Binding-site contacts:
Ligand atom C2 contacts residue PHE64 of chain 1.A at 3.8 Å (hydrophobic).
Ligand atom C6 contacts residue ASP63 of chain 1.A at 4.0 Å.
Ligand atom C30 contacts residue PHE64 of chain 1.A at 3.9 Å (hydrophobic).
Ligand atom C4 contacts residue ASP63 of chain 1.A at 3.9 Å.
Ligand atom C3 contacts residue ASP63 of chain 1.A at 3.7 Å.
Ligand atom C17 contacts residue ACT1 of chain 1.C at 3.9 Å.
Ligand atom C4 contacts residue PHE56 of chain 1.A at 3.9 Å (hydrophobic).
Ligand atom C30 contacts residue PHE56 of chain 1.A at 3.8 Å (hydrophobic).
Ligand atom C15 contacts residue PHE56 of chain 1.A at 3.8 Å (hydrophobic).
Ligand atom C24 contacts residue GLU88 of chain 1.A at 3.9 Å.
Ligand atom C7 contacts residue TYR60 of chain 1.A at 3.8 Å (hydrophobic).
Ligand atom C17 contacts residue TYR60 of chain 1.A at 3.9 Å (hydrophobic).
Ligand atom C14 contacts residue LEU89 of chain 1.A at 3.9 Å (hydrophobic).
Ligand atom C23 contacts residue MET67 of chain 1.A at 3.7 Å (hydrophobic).
Ligand atom C3 contacts residue TYR60 of chain 1.A at 4.0 Å (hydrophobic).
Ligand atom C21 contacts residue LEU89 of chain 1.A at 3.6 Å (hydrophobic).
Ligand atom C12 contacts residue ACT1 of chain 1.C at 4.0 Å.
Ligand atom C5 contacts residue ASP63 of chain 1.A at 3.9 Å.
Ligand atom C1 contacts residue ASP63 of chain 1.A at 3.7 Å.
Ligand atom C30 contacts residue ALA101 of chain 1.A at 3.8 Å (hydrophobic).
Ligand atom C16 contacts residue TYR60 of chain 1.A at 3.9 Å (hydrophobic).
Ligand atom C27 contacts residue VAL85 of chain 1.A at 4.0 Å (hydrophobic).
Ligand atom C19 contacts residue GLU88 of chain 1.A at 3.9 Å.
Ligand atom C20 contacts residue LEU89 of chain 1.A at 3.9 Å (hydrophobic).
Ligand atom N3 contacts residue LEU89 of chain 1.A at 3.8 Å.
Ligand atom C4 contacts residue TYR60 of chain 1.A at 3.5 Å (hydrophobic).
Ligand atom C21 contacts residue ACT1 of chain 1.C at 3.8 Å.
Ligand atom C16 contacts residue ACT1 of chain 1.C at 3.7 Å.
Ligand atom C9 contacts residue ASP63 of chain 1.A at 3.5 Å.
Ligand atom C21 contacts residue ARG98 of chain 1.A at 3.9 Å.
Ligand atom C15 contacts residue ACT1 of chain 1.C at 3.6 Å.
Ligand atom C13 contacts residue ACT1 of chain 1.C at 4.0 Å.
Ligand atom C30 contacts residue PHE105 of chain 1.A at 4.0 Å (hydrophobic).
Ligand atom C16 contacts residue PHE56 of chain 1.A at 3.7 Å (hydrophobic).
Ligand atom C25 contacts residue MET67 of chain 1.A at 4.0 Å (hydrophobic).
Ligand atom C19 contacts residue LEU89 of chain 1.A at 3.8 Å (hydrophobic).
Ligand atom C26 contacts residue THR84 of chain 1.A at 4.0 Å.
Ligand atom C2 contacts residue ASP63 of chain 1.A at 3.6 Å.
Ligand atom C14 contacts residue ACT1 of chain 1.C at 3.6 Å.
Ligand atom C3 contacts residue PHE64 of chain 1.A at 3.9 Å (hydrophobic).

A protein and the small-molecule ligand that binds it are described below.
Small molecule (SMILES): CCCCN(CCCC)C(=O)c1cc(C)n(-c2ccccc2C(=O)N2Cc3ccccc3C[C@H]2CN)n1

Sequence of chain 1.A:
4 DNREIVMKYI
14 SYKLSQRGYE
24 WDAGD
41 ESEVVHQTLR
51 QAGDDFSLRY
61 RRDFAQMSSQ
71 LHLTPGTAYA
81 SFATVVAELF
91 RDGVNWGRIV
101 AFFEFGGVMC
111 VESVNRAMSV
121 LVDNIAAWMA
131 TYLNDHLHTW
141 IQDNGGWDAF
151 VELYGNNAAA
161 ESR